Sequence of chain 1.A:
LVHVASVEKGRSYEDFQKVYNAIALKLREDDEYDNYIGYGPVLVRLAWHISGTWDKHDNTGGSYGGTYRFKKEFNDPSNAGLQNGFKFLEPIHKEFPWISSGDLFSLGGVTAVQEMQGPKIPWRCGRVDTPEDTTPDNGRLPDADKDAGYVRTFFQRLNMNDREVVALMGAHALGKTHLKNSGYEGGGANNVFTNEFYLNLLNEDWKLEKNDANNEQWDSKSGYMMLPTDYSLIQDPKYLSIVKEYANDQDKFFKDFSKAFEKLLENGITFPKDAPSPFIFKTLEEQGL

Binding-site contacts:
Ligand atom N07 contacts residue ASP147 of chain 1.A at 3.7 Å.
Ligand atom C05 contacts residue GLN235 of chain 1.A at 3.9 Å.
Ligand atom C08 contacts residue SER232 of chain 1.A at 4.2 Å.
Ligand atom N04 contacts residue PRO228 of chain 1.A at 4.4 Å.
Ligand atom C05 contacts residue LYS146 of chain 1.A at 4.3 Å.
Ligand atom C02 contacts residue LYS146 of chain 1.A at 3.6 Å.
Ligand atom C09 contacts residue SER232 of chain 1.A at 4.2 Å.
Ligand atom C09 contacts residue GLN235 of chain 1.A at 3.2 Å.
Ligand atom C08 contacts residue PRO228 of chain 1.A at 3.2 Å (hydrophobic).
Ligand atom C08 contacts residue LYS146 of chain 1.A at 3.0 Å.
Ligand atom C02 contacts residue ASP147 of chain 1.A at 4.0 Å.
Ligand atom N04 contacts residue LYS146 of chain 1.A at 3.2 Å (salt-bridge).
Ligand atom C09 contacts residue LYS146 of chain 1.A at 4.4 Å.
Ligand atom C09 contacts residue TYR231 of chain 1.A at 4.2 Å (hydrophobic).
Ligand atom N04 contacts residue ASP147 of chain 1.A at 3.7 Å.
Ligand atom C03 contacts residue ASP147 of chain 1.A at 3.6 Å.
Ligand atom N07 contacts residue GLN235 of chain 1.A at 2.8 Å (h-bond).
Ligand atom C01 contacts residue LYS146 of chain 1.A at 4.5 Å.
Ligand atom O10 contacts residue TYR231 of chain 1.A at 4.5 Å.
Ligand atom C03 contacts residue LYS146 of chain 1.A at 2.8 Å.
Ligand atom C09 contacts residue TRP218 of chain 1.A at 3.8 Å (hydrophobic).
Ligand atom O10 contacts residue PRO228 of chain 1.A at 3.7 Å.
Ligand atom C03 contacts residue ASP145 of chain 1.A at 4.2 Å.
Ligand atom O10 contacts residue GLN235 of chain 1.A at 4.3 Å.
Ligand atom C02 contacts residue ASP145 of chain 1.A at 3.9 Å.
Ligand atom C09 contacts residue PRO228 of chain 1.A at 3.1 Å (hydrophobic).
Ligand atom N04 contacts residue GLN235 of chain 1.A at 4.2 Å.
Ligand atom C05 contacts residue ASP147 of chain 1.A at 3.5 Å.
Ligand atom C08 contacts residue GLN235 of chain 1.A at 3.5 Å.
Ligand atom C01 contacts residue ASP147 of chain 1.A at 4.3 Å.
Ligand atom O10 contacts residue TRP218 of chain 1.A at 3.0 Å (h-bond).
Ligand atom C03 contacts residue PRO228 of chain 1.A at 3.9 Å (hydrophobic).
Ligand atom C08 contacts residue ASP147 of chain 1.A at 3.8 Å.
Ligand atom C06 contacts residue ASP147 of chain 1.A at 3.8 Å.

The small molecule below binds the protein below.
Small molecule (SMILES): Nc1cccc[n+]1CCO